A protein and the small-molecule ligand that binds it are described below.
Small molecule (SMILES): CNC(=O)c1cc2[nH]c(-c3ccccc3)nc2cc1NC(=O)c1nc(C)ccc1C

Binding-site contacts:
Ligand atom C28 contacts residue GLY279 of chain 1.B at 3.8 Å.
Ligand atom C10 contacts residue MET267 of chain 1.B at 3.5 Å (hydrophobic).
Ligand atom C7 contacts residue ILE246 of chain 1.B at 3.6 Å (hydrophobic).
Ligand atom C24 contacts residue MET267 of chain 1.B at 3.8 Å (hydrophobic).
Ligand atom C8 contacts residue LEU229 of chain 1.B at 3.6 Å (hydrophobic).
Ligand atom N17 contacts residue TYR247 of chain 1.B at 2.7 Å (h-bond).
Ligand atom C5 contacts residue ILE246 of chain 1.B at 3.6 Å (hydrophobic).
Ligand atom C29 contacts residue GLN280 of chain 1.B at 3.8 Å.
Ligand atom C13 contacts residue TYR247 of chain 1.B at 3.4 Å (hydrophobic).
Ligand atom C2 contacts residue LEU229 of chain 1.B at 3.6 Å (hydrophobic).
Ligand atom C7 contacts residue GLN280 of chain 1.B at 3.6 Å.
Ligand atom C23 contacts residue MET267 of chain 1.B at 3.7 Å (hydrophobic).
Ligand atom C27 contacts residue PRO266 of chain 1.B at 3.8 Å (hydrophobic).
Ligand atom O30 contacts residue GLN280 of chain 1.B at 2.7 Å (h-bond).
Ligand atom C1 contacts residue LEU229 of chain 1.B at 3.4 Å (hydrophobic).
Ligand atom C19 contacts residue PHE283 of chain 1.B at 3.3 Å (hydrophobic).
Ligand atom N20 contacts residue PHE283 of chain 1.B at 3.9 Å.
Ligand atom C25 contacts residue LYS272 of chain 1.B at 3.8 Å.
Ligand atom C25 contacts residue VAL276 of chain 1.B at 3.7 Å (hydrophobic).
Ligand atom C12 contacts residue TYR247 of chain 1.B at 3.6 Å (hydrophobic).
Ligand atom C14 contacts residue MET267 of chain 1.B at 3.5 Å (hydrophobic).
Ligand atom C27 contacts residue GLU275 of chain 1.B at 3.9 Å.
Ligand atom O21 contacts residue PHE283 of chain 1.B at 3.5 Å.
Ligand atom C25 contacts residue GLU275 of chain 1.B at 3.5 Å.
Ligand atom C16 contacts residue GLY279 of chain 1.B at 3.7 Å.
Ligand atom N18 contacts residue PHE283 of chain 1.B at 3.5 Å.
Ligand atom C23 contacts residue GLY279 of chain 1.B at 3.6 Å.
Ligand atom C16 contacts residue TYR247 of chain 1.B at 3.9 Å (hydrophobic).
Ligand atom C16 contacts residue MET267 of chain 1.B at 3.6 Å (hydrophobic).
Ligand atom C6 contacts residue ILE246 of chain 1.B at 3.5 Å (hydrophobic).
Ligand atom C13 contacts residue MET267 of chain 1.B at 3.7 Å (hydrophobic).
Ligand atom N3 contacts residue PHE283 of chain 1.B at 3.8 Å.
Ligand atom C10 contacts residue PHE283 of chain 1.B at 3.7 Å (hydrophobic).
Ligand atom C4 contacts residue PHE283 of chain 1.B at 3.8 Å (hydrophobic).
Ligand atom C26 contacts residue GLU275 of chain 1.B at 3.0 Å.
Ligand atom C12 contacts residue GLN280 of chain 1.B at 3.6 Å.
Ligand atom N15 contacts residue MET267 of chain 1.B at 3.3 Å.
Ligand atom C11 contacts residue MET267 of chain 1.B at 3.2 Å (hydrophobic).
Ligand atom O21 contacts residue MET267 of chain 1.B at 3.7 Å.
Ligand atom C9 contacts residue PHE283 of chain 1.B at 3.8 Å (hydrophobic).

Sequence of chain 1.B:
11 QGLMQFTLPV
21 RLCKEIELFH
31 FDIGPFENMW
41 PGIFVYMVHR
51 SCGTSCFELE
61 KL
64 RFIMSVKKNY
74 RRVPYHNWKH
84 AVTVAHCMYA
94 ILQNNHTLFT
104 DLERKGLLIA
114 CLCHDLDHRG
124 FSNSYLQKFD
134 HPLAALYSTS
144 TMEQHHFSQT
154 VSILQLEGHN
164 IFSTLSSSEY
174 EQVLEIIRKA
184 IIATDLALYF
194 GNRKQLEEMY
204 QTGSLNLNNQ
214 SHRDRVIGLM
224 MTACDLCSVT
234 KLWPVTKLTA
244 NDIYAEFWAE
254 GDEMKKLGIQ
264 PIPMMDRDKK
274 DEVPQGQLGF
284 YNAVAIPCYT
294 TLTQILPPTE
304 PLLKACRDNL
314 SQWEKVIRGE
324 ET